A protein and the small-molecule ligand that binds it are described below.
Small molecule (SMILES): CC(=O)N[C@H]1[C@H]([C@H](O)[C@H](O)CO)O[C@@](O[C@H](CO)[C@@H](O)[C@@H]2O[C@@](O)(C(=O)O)C[C@H](O)[C@H]2NC(C)=O)(C(=O)O)C[C@@H]1O

Binding-site contacts:
Ligand atom C5 contacts residue ASN247 of chain 1.D at 3.7 Å.
Ligand atom C4 contacts residue ASP34 of chain 1.D at 3.4 Å.
Ligand atom C1 contacts residue THR251 of chain 1.D at 3.4 Å.
Ligand atom O1A contacts residue ASN247 of chain 1.D at 4.1 Å.
Ligand atom O9 contacts residue LYS43 of chain 1.D at 2.9 Å (salt-bridge).
Ligand atom O4 contacts residue ASP49 of chain 1.E at 4.1 Å.
Ligand atom C11 contacts residue PHE50 of chain 1.E at 3.8 Å (hydrophobic).
Ligand atom C11 contacts residue LEU42 of chain 1.D at 3.8 Å (hydrophobic).
Ligand atom C9 contacts residue LYS43 of chain 1.D at 3.7 Å.
Ligand atom C10 contacts residue ASN247 of chain 1.D at 3.6 Å.
Ligand atom C7 contacts residue GLN253 of chain 1.D at 3.5 Å.
Ligand atom O1B contacts residue SER249 of chain 1.D at 2.7 Å (h-bond).
Ligand atom O4 contacts residue ASP34 of chain 1.D at 2.7 Å (salt-bridge).
Ligand atom C10 contacts residue LEU37 of chain 1.D at 4.2 Å (hydrophobic).
Ligand atom C6 contacts residue GLN253 of chain 1.D at 4.0 Å.
Ligand atom O1A contacts residue THR251 of chain 1.D at 2.7 Å (h-bond).
Ligand atom C6 contacts residue ASN247 of chain 1.D at 3.8 Å.
Ligand atom O1A contacts residue LYS43 of chain 1.D at 4.2 Å.
Ligand atom O9 contacts residue LEU42 of chain 1.D at 3.4 Å.
Ligand atom C4 contacts residue ASN247 of chain 1.D at 3.7 Å.
Ligand atom C8 contacts residue GLN253 of chain 1.D at 4.1 Å.
Ligand atom C11 contacts residue GLN253 of chain 1.D at 3.7 Å.
Ligand atom O8 contacts residue THR251 of chain 1.D at 3.9 Å.
Ligand atom O8 contacts residue GLN253 of chain 1.D at 4.0 Å.
Ligand atom N5 contacts residue ASN247 of chain 1.D at 2.8 Å (h-bond).
Ligand atom O4 contacts residue ASN247 of chain 1.D at 4.0 Å.
Ligand atom O7 contacts residue LEU37 of chain 1.D at 3.4 Å.
Ligand atom C11 contacts residue ASN247 of chain 1.D at 3.6 Å.
Ligand atom C9 contacts residue GLN253 of chain 1.D at 3.6 Å.
Ligand atom O1A contacts residue SER249 of chain 1.D at 4.0 Å.
Ligand atom C1 contacts residue SER249 of chain 1.D at 3.7 Å.
Ligand atom O8 contacts residue ASN247 of chain 1.D at 4.0 Å.
Ligand atom N5 contacts residue GLN253 of chain 1.D at 3.7 Å.
Ligand atom O10 contacts residue LEU37 of chain 1.D at 3.4 Å.
Ligand atom O1B contacts residue THR251 of chain 1.D at 3.5 Å (h-bond).
Ligand atom C11 contacts residue LEU37 of chain 1.D at 3.9 Å (hydrophobic).
Ligand atom C7 contacts residue LEU37 of chain 1.D at 4.1 Å (hydrophobic).
Ligand atom C10 contacts residue GLN253 of chain 1.D at 3.7 Å.
Ligand atom C11 contacts residue PRO33 of chain 1.D at 3.9 Å (hydrophobic).
Ligand atom O8 contacts residue LYS43 of chain 1.D at 3.3 Å.

Sequence of chain 1.D:
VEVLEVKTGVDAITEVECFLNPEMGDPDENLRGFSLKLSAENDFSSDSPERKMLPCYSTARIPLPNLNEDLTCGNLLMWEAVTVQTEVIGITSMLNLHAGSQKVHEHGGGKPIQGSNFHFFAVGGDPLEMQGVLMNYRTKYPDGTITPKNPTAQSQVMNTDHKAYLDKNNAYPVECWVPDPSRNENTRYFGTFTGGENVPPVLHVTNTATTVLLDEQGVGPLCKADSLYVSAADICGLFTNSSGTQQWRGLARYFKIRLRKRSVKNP

Sequence of chain 1.E:
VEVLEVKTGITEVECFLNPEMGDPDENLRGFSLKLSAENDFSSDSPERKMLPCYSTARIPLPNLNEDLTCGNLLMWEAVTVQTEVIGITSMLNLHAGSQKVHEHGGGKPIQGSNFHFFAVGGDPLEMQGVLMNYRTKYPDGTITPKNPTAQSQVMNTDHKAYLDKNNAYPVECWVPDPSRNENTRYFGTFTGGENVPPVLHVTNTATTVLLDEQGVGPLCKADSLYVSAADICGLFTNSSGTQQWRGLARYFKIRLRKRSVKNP